Sequence of chain 1.C:
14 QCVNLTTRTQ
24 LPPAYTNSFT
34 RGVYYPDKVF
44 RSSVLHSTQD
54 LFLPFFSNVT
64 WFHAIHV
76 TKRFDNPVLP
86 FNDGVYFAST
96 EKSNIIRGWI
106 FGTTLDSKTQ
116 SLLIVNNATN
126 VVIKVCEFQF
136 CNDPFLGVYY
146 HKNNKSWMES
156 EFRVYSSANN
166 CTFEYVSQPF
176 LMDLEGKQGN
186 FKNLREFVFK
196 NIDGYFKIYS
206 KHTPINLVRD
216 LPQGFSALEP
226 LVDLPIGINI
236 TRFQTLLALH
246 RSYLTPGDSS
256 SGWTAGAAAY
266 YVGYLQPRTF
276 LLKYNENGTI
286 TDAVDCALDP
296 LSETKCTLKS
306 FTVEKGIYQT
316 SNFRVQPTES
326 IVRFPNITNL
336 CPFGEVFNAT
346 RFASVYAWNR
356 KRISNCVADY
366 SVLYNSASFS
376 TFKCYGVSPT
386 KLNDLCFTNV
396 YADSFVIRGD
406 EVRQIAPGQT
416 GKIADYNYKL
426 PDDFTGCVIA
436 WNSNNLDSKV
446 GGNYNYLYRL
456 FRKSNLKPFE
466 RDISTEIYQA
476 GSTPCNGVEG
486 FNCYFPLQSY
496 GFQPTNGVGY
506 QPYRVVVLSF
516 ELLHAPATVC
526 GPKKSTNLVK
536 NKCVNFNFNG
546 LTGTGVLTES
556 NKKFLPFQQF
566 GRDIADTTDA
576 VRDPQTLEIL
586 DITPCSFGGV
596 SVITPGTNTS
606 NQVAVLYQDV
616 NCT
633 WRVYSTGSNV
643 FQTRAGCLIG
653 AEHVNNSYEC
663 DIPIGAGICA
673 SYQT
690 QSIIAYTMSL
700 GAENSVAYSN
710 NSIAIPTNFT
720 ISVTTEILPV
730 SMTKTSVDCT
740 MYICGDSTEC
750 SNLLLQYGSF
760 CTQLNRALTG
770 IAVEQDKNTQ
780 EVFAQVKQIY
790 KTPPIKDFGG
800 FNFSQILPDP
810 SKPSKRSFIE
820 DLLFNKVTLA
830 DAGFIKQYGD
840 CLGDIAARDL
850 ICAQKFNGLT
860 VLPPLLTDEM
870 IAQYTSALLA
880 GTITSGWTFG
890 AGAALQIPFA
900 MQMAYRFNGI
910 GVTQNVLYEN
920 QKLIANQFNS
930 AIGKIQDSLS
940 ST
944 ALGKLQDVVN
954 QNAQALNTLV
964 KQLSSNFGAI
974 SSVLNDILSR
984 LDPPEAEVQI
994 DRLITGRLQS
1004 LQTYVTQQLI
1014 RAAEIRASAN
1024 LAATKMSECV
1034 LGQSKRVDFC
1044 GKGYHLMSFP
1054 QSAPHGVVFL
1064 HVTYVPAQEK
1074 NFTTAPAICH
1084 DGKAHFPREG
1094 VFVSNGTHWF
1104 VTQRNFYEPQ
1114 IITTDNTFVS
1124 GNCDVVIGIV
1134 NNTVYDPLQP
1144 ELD

Binding-site contacts:
Ligand atom C3 contacts residue ASN603 of chain 1.C at 3.9 Å.
Ligand atom C4 contacts residue ASN603 of chain 1.C at 4.4 Å.
Ligand atom O5 contacts residue ASN603 of chain 1.C at 2.5 Å (h-bond).
Ligand atom C2 contacts residue ASN603 of chain 1.C at 2.7 Å.
Ligand atom C1 contacts residue ASN603 of chain 1.C at 1.5 Å.
Ligand atom C7 contacts residue ASN603 of chain 1.C at 4.2 Å.
Ligand atom C5 contacts residue ASN603 of chain 1.C at 3.7 Å.
Ligand atom N2 contacts residue ASN603 of chain 1.C at 3.0 Å (h-bond).

The protein below binds the small molecule below.
Small molecule (SMILES): CC(=O)N[C@@H]1[C@@H](O)[C@H](O)[C@@H](CO)O[C@H]1O